Binding-site contacts:
Ligand atom C8 contacts residue ARG221 of chain 2.A at 3.7 Å.
Ligand atom C4 contacts residue ARG221 of chain 2.A at 4.3 Å.
Ligand atom C8 contacts residue ALA135 of chain 2.A at 3.6 Å (hydrophobic).
Ligand atom C8 contacts residue CYS90 of chain 2.A at 4.3 Å (hydrophobic).
Ligand atom C5 contacts residue ASN87 of chain 2.A at 3.2 Å.
Ligand atom C3 contacts residue ARG221 of chain 2.A at 3.7 Å.
Ligand atom C7 contacts residue GLU66 of chain 2.A at 4.0 Å.
Ligand atom O5 contacts residue ASN87 of chain 2.A at 2.4 Å (h-bond).
Ligand atom N2 contacts residue GLU66 of chain 2.A at 3.6 Å.
Ligand atom O7 contacts residue ASN64 of chain 2.A at 2.8 Å (h-bond).
Ligand atom C6 contacts residue GLU86 of chain 2.A at 3.9 Å.
Ligand atom O5 contacts residue GLU86 of chain 2.A at 3.7 Å.
Ligand atom C7 contacts residue CYS90 of chain 2.A at 4.0 Å (hydrophobic).
Ligand atom O3 contacts residue ARG221 of chain 2.A at 2.7 Å (salt-bridge).
Ligand atom O7 contacts residue ARG221 of chain 2.A at 4.0 Å.
Ligand atom C6 contacts residue ASN87 of chain 2.A at 4.4 Å.
Ligand atom C2 contacts residue ARG221 of chain 2.A at 3.7 Å.
Ligand atom N2 contacts residue ASN64 of chain 2.A at 4.4 Å.
Ligand atom O7 contacts residue CYS90 of chain 2.A at 3.0 Å.
Ligand atom O7 contacts residue ASN87 of chain 2.A at 3.2 Å (h-bond).
Ligand atom C7 contacts residue ARG221 of chain 2.A at 3.8 Å.
Ligand atom C8 contacts residue CYS136 of chain 2.A at 4.4 Å (hydrophobic).
Ligand atom C1 contacts residue ASN87 of chain 2.A at 1.4 Å.
Ligand atom N2 contacts residue ARG221 of chain 2.A at 3.8 Å.
Ligand atom C7 contacts residue ASN87 of chain 2.A at 3.3 Å.
Ligand atom C3 contacts residue ASN87 of chain 2.A at 3.5 Å.
Ligand atom C1 contacts residue GLU86 of chain 2.A at 3.9 Å.
Ligand atom N2 contacts residue ASN87 of chain 2.A at 2.6 Å (h-bond).
Ligand atom C2 contacts residue ASN87 of chain 2.A at 2.5 Å.
Ligand atom C8 contacts residue ARG221 of chain 2.A at 4.2 Å.
Ligand atom C7 contacts residue ASN64 of chain 2.A at 3.8 Å.
Ligand atom O6 contacts residue GLU86 of chain 2.A at 3.6 Å (salt-bridge).
Ligand atom N2 contacts residue ARG221 of chain 2.A at 4.2 Å.
Ligand atom C8 contacts residue SER137 of chain 2.A at 4.0 Å.
Ligand atom C7 contacts residue ARG221 of chain 2.A at 4.1 Å.
Ligand atom O7 contacts residue ALA135 of chain 2.A at 4.5 Å.
Ligand atom C4 contacts residue ASN87 of chain 2.A at 4.0 Å.

The protein below binds the small molecule below.
Small molecule (SMILES): CC(=O)N[C@H]1[C@@H](O[C@H]2[C@H](O)[C@@H](NC(C)=O)CO[C@@H]2CO)O[C@H](CO)[C@@H](O)[C@@H]1O

Sequence of chain 2.A:
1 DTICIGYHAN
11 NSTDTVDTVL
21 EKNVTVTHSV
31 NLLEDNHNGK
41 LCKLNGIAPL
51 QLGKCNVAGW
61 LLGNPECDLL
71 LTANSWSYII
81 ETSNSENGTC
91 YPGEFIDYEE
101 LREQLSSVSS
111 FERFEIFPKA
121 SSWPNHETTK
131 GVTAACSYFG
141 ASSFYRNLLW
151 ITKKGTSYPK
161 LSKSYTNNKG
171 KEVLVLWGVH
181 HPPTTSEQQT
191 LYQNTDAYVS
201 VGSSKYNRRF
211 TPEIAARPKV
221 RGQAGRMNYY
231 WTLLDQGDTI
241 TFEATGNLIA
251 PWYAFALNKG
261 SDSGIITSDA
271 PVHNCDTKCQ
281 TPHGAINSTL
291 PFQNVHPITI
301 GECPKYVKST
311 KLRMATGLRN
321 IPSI